Sequence of chain 1.A:
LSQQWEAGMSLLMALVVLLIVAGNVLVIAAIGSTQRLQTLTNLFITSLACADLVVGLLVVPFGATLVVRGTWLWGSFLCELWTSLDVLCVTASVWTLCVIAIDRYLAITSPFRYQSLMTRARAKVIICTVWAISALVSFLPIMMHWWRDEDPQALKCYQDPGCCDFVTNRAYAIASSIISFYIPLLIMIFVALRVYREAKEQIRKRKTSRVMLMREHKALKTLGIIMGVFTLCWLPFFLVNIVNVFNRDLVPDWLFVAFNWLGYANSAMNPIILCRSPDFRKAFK

This protein binds this small molecule.
Small molecule (SMILES): Cc1ccc(OC[C@@H](O)CNC(C)(C)C)c2cc(C#N)[nH]c12

Binding-site contacts:
Ligand atom N3 contacts residue ASN252 of chain 1.A at 3.5 Å (h-bond).
Ligand atom O2 contacts residue TRP245 of chain 1.A at 3.6 Å.
Ligand atom C11 contacts residue ASP91 of chain 1.A at 3.1 Å.
Ligand atom C17 contacts residue VAL92 of chain 1.A at 3.6 Å (hydrophobic).
Ligand atom C16 contacts residue SER181 of chain 1.A at 3.9 Å.
Ligand atom O2 contacts residue ASP91 of chain 1.A at 2.6 Å (salt-bridge).
Ligand atom C1 contacts residue SER181 of chain 1.A at 3.8 Å.
Ligand atom C10 contacts residue ASP91 of chain 1.A at 3.5 Å.
Ligand atom C14 contacts residue ASN271 of chain 1.A at 3.7 Å.
Ligand atom N1 contacts residue SER181 of chain 1.A at 3.0 Å (h-bond).
Ligand atom C14 contacts residue TRP87 of chain 1.A at 3.3 Å (hydrophobic).
Ligand atom C17 contacts residue SER185 of chain 1.A at 3.3 Å.
Ligand atom C16 contacts residue TYR177 of chain 1.A at 3.8 Å (hydrophobic).
Ligand atom N3 contacts residue ALA178 of chain 1.A at 3.4 Å.
Ligand atom C5 contacts residue PHE249 of chain 1.A at 3.6 Å (hydrophobic).
Ligand atom C13 contacts residue ASP91 of chain 1.A at 3.5 Å.
Ligand atom C15 contacts residue ASN271 of chain 1.A at 3.5 Å.
Ligand atom N2 contacts residue TYR275 of chain 1.A at 3.6 Å.
Ligand atom C12 contacts residue ASP91 of chain 1.A at 3.4 Å.
Ligand atom C9 contacts residue PHE248 of chain 1.A at 3.8 Å (hydrophobic).
Ligand atom N2 contacts residue ASP91 of chain 1.A at 2.7 Å (salt-bridge).
Ligand atom O2 contacts residue TYR275 of chain 1.A at 3.4 Å.
Ligand atom C10 contacts residue ASN271 of chain 1.A at 3.4 Å.
Ligand atom C11 contacts residue ASN271 of chain 1.A at 3.5 Å.
Ligand atom N3 contacts residue THR173 of chain 1.A at 3.4 Å (h-bond).
Ligand atom C10 contacts residue PHE248 of chain 1.A at 3.8 Å (hydrophobic).
Ligand atom C7 contacts residue VAL92 of chain 1.A at 3.6 Å (hydrophobic).
Ligand atom C16 contacts residue ASN252 of chain 1.A at 3.4 Å.
Ligand atom C1 contacts residue ASN252 of chain 1.A at 3.8 Å.
Ligand atom C14 contacts residue ASP91 of chain 1.A at 3.6 Å.
Ligand atom O1 contacts residue PHE248 of chain 1.A at 3.2 Å.
Ligand atom O2 contacts residue ASN271 of chain 1.A at 2.8 Å (h-bond).
Ligand atom C14 contacts residue TYR275 of chain 1.A at 3.6 Å (hydrophobic).
Ligand atom N2 contacts residue ASN271 of chain 1.A at 2.8 Å (h-bond).
Ligand atom C12 contacts residue ASN271 of chain 1.A at 3.5 Å.
Ligand atom C17 contacts residue SER181 of chain 1.A at 3.7 Å.
Ligand atom C9 contacts residue ASP91 of chain 1.A at 3.7 Å.
Ligand atom C4 contacts residue PHE249 of chain 1.A at 3.8 Å (hydrophobic).
Ligand atom N3 contacts residue TYR177 of chain 1.A at 3.7 Å.
Ligand atom C6 contacts residue VAL92 of chain 1.A at 3.5 Å (hydrophobic).